Binding-site contacts:
Ligand atom C2 contacts residue ARG159 of chain 1.A at 3.8 Å.
Ligand atom O2 contacts residue ASN212 of chain 1.A at 4.0 Å.
Ligand atom O4 contacts residue TRP184 of chain 1.A at 3.2 Å.
Ligand atom O6 contacts residue TYR11 of chain 1.A at 4.1 Å.
Ligand atom O6 contacts residue HIS153 of chain 1.A at 2.8 Å (h-bond).
Ligand atom O3 contacts residue ASN212 of chain 1.A at 2.9 Å (h-bond).
Ligand atom C4 contacts residue ASP15 of chain 1.A at 3.5 Å.
Ligand atom O1 contacts residue ASN92 of chain 1.A at 3.3 Å (h-bond).
Ligand atom C2 contacts residue ASP237 of chain 1.A at 3.4 Å.
Ligand atom O6 contacts residue ASN92 of chain 1.A at 2.6 Å (h-bond).
Ligand atom O4 contacts residue ASN212 of chain 1.A at 3.6 Å.
Ligand atom O5 contacts residue ASN92 of chain 1.A at 2.9 Å (h-bond).
Ligand atom O3 contacts residue ASP237 of chain 1.A at 2.6 Å (salt-bridge).
Ligand atom O1 contacts residue ASP155 of chain 1.A at 2.7 Å (salt-bridge).
Ligand atom C3 contacts residue ASP237 of chain 1.A at 3.6 Å.
Ligand atom O2 contacts residue ASN257 of chain 1.A at 3.6 Å (h-bond).
Ligand atom O2 contacts residue ARG159 of chain 1.A at 2.8 Å (salt-bridge).
Ligand atom C1 contacts residue ASP155 of chain 1.A at 3.5 Å.
Ligand atom O1 contacts residue ARG159 of chain 1.A at 3.3 Å (salt-bridge).
Ligand atom C6 contacts residue TYR11 of chain 1.A at 3.6 Å (hydrophobic).
Ligand atom O2 contacts residue ASP237 of chain 1.A at 2.6 Å (salt-bridge).
Ligand atom O4 contacts residue ASP15 of chain 1.A at 2.7 Å (salt-bridge).
Ligand atom O6 contacts residue LYS93 of chain 1.A at 3.4 Å.
Ligand atom O5 contacts residue HIS153 of chain 1.A at 3.9 Å.
Ligand atom C6 contacts residue ASP15 of chain 1.A at 4.0 Å.
Ligand atom O3 contacts residue PHE17 of chain 1.A at 3.7 Å.
Ligand atom C3 contacts residue TRP184 of chain 1.A at 3.9 Å (hydrophobic).
Ligand atom C6 contacts residue HIS153 of chain 1.A at 3.8 Å.
Ligand atom C3 contacts residue ASN212 of chain 1.A at 3.6 Å.
Ligand atom C5 contacts residue HIS153 of chain 1.A at 3.8 Å.
Ligand atom O4 contacts residue TYR11 of chain 1.A at 4.0 Å.
Ligand atom C2 contacts residue ASN257 of chain 1.A at 3.8 Å.
Ligand atom C6 contacts residue ASN92 of chain 1.A at 3.4 Å.
Ligand atom O5 contacts residue ASP155 of chain 1.A at 4.0 Å.
Ligand atom O1 contacts residue ASN257 of chain 1.A at 3.2 Å (h-bond).
Ligand atom C1 contacts residue ARG159 of chain 1.A at 3.9 Å.
Ligand atom C5 contacts residue ASN92 of chain 1.A at 4.0 Å.
Ligand atom C1 contacts residue ASN92 of chain 1.A at 3.7 Å.
Ligand atom C2 contacts residue PHE17 of chain 1.A at 4.1 Å (hydrophobic).
Ligand atom C5 contacts residue TRP184 of chain 1.A at 4.0 Å (hydrophobic).

The small molecule below binds the protein below.
Small molecule (SMILES): OC[C@H]1O[C@@H](O)[C@H](O)[C@@H](O)[C@@H]1O

Sequence of chain 1.A:
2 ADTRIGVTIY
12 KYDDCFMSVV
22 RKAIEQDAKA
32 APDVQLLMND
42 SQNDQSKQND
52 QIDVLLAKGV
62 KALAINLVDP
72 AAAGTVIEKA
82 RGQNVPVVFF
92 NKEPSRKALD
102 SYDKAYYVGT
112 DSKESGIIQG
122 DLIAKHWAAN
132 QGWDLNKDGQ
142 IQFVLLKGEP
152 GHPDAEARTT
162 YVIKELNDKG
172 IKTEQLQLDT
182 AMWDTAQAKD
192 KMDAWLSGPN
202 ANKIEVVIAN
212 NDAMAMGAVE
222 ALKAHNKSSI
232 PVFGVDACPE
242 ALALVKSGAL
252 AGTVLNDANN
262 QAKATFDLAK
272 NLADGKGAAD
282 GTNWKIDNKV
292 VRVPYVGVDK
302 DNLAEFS